Sequence of chain 1.A:
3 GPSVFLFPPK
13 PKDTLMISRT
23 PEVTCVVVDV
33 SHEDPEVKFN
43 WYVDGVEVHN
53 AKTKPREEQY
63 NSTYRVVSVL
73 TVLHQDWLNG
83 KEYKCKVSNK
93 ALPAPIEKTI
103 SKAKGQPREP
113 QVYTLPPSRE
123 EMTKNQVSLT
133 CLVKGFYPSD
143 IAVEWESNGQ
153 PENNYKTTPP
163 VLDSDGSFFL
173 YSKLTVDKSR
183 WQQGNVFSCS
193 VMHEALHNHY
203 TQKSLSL

Binding-site contacts:
Ligand atom O4 contacts residue FUC8 of chain 1.F at 3.3 Å (h-bond).
Ligand atom O2 contacts residue THR26 of chain 1.A at 2.9 Å (h-bond).
Ligand atom O6 contacts residue NAG2 of chain 1.F at 3.6 Å.
Ligand atom O6 contacts residue MAN7 of chain 1.F at 3.6 Å (h-bond).
Ligand atom C3 contacts residue GLU24 of chain 1.A at 3.2 Å.
Ligand atom C4 contacts residue FUC8 of chain 1.F at 3.3 Å.
Ligand atom O3 contacts residue GLU24 of chain 1.A at 3.2 Å.
Ligand atom C2 contacts residue ASN63 of chain 1.A at 2.5 Å.
Ligand atom O4 contacts residue LYS12 of chain 1.A at 3.3 Å (salt-bridge).
Ligand atom C2 contacts residue PRO10 of chain 1.A at 3.7 Å (hydrophobic).
Ligand atom O4 contacts residue VAL30 of chain 1.A at 3.7 Å.
Ligand atom C7 contacts residue ARG67 of chain 1.A at 3.6 Å.
Ligand atom O6 contacts residue PHE9 of chain 1.A at 3.5 Å.
Ligand atom C7 contacts residue ASN63 of chain 1.A at 3.3 Å.
Ligand atom N2 contacts residue ASN63 of chain 1.A at 2.9 Å (h-bond).
Ligand atom O3 contacts residue FUC8 of chain 1.F at 3.7 Å.
Ligand atom C3 contacts residue LYS12 of chain 1.A at 3.6 Å.
Ligand atom C5 contacts residue LYS12 of chain 1.A at 3.6 Å.
Ligand atom O7 contacts residue ARG67 of chain 1.A at 2.9 Å (salt-bridge).
Ligand atom C6 contacts residue PHE7 of chain 1.A at 3.7 Å (hydrophobic).
Ligand atom C2 contacts residue THR26 of chain 1.A at 3.7 Å.
Ligand atom C3 contacts residue ASP31 of chain 1.A at 3.7 Å.
Ligand atom O5 contacts residue LYS12 of chain 1.A at 2.8 Å (salt-bridge).
Ligand atom C4 contacts residue LYS12 of chain 1.A at 3.6 Å.
Ligand atom C6 contacts residue PHE9 of chain 1.A at 3.5 Å (hydrophobic).
Ligand atom C4 contacts residue GLU24 of chain 1.A at 3.2 Å.
Ligand atom C5 contacts residue ASN63 of chain 1.A at 3.7 Å.
Ligand atom N2 contacts residue ASP31 of chain 1.A at 3.0 Å (salt-bridge).
Ligand atom O3 contacts residue LYS12 of chain 1.A at 2.6 Å (salt-bridge).
Ligand atom O5 contacts residue ASN63 of chain 1.A at 2.4 Å (h-bond).
Ligand atom O7 contacts residue VAL30 of chain 1.A at 3.4 Å.
Ligand atom C2 contacts residue LYS12 of chain 1.A at 3.3 Å.
Ligand atom O7 contacts residue ASN63 of chain 1.A at 3.3 Å (h-bond).
Ligand atom O2 contacts residue GLU24 of chain 1.A at 3.5 Å (salt-bridge).
Ligand atom C5 contacts residue PHE9 of chain 1.A at 3.6 Å (hydrophobic).
Ligand atom O4 contacts residue LYS12 of chain 1.A at 2.9 Å (salt-bridge).
Ligand atom C8 contacts residue ARG67 of chain 1.A at 3.6 Å.
Ligand atom O2 contacts residue PRO10 of chain 1.A at 3.0 Å (h-bond).
Ligand atom C1 contacts residue ASN63 of chain 1.A at 1.4 Å.
Ligand atom C1 contacts residue LYS12 of chain 1.A at 3.3 Å.

The small molecule below binds the protein below.
Small molecule (SMILES): CC(=O)N[C@H]1[C@H](O[C@H]2[C@H](O)[C@@H](NC(C)=O)CO[C@@H]2CO[C@@H]2O[C@@H](C)[C@@H](O)[C@@H](O)[C@@H]2O)O[C@H](CO)[C@@H](O[C@H]2O[C@H](CO[C@H]3O[C@H](CO)[C@@H](O)[C@H](O)[C@@H]3O[C@@H]3O[C@H](CO)[C@@H](O[C@@H]4O[C@H](CO)[C@H](O)[C@H](O)[C@H]4O)[C@H](O)[C@H]3NC(C)=O)[C@@H](O)[C@H](O[C@H]3O[C@H](CO)[C@@H](O)[C@H](O)[C@@H]3O)[C@@H]2O)[C@@H]1O